Sequence of chain 3.B:
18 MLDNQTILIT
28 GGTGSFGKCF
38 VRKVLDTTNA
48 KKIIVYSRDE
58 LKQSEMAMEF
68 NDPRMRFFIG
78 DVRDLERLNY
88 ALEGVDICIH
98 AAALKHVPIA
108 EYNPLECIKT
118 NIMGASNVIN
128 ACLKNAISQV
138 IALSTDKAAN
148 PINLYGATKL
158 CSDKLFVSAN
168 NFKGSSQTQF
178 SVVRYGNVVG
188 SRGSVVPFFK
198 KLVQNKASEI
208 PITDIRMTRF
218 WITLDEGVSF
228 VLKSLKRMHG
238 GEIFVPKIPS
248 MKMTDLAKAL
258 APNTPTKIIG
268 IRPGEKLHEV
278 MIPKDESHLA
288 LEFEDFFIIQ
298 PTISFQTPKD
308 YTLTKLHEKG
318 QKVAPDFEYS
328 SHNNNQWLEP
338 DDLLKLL

Binding-site contacts:
Ligand atom C6' contacts residue LYS144 of chain 3.B at 3.5 Å.
Ligand atom O6' contacts residue THR142 of chain 3.B at 2.9 Å (h-bond).
Ligand atom C6' contacts residue THR142 of chain 3.B at 3.3 Å.
Ligand atom O4' contacts residue TYR152 of chain 3.B at 3.4 Å.
Ligand atom C5' contacts residue LYS144 of chain 3.B at 3.1 Å.
Ligand atom O4' contacts residue LYS102 of chain 3.B at 2.6 Å (salt-bridge).
Ligand atom O4 contacts residue ILE266 of chain 3.B at 3.4 Å.
Ligand atom O1A contacts residue ARG269 of chain 3.B at 2.7 Å (salt-bridge).
Ligand atom O3C contacts residue ARG216 of chain 3.B at 3.4 Å (salt-bridge).
Ligand atom O4C contacts residue MET250 of chain 3.B at 3.1 Å.
Ligand atom C5' contacts residue NAP1 of chain 3.E at 3.4 Å.
Ligand atom N3 contacts residue PRO208 of chain 3.B at 2.9 Å (h-bond).
Ligand atom O3B contacts residue LYS144 of chain 3.B at 3.0 Å (salt-bridge).
Ligand atom C4' contacts residue NAP1 of chain 3.E at 3.4 Å.
Ligand atom O4C contacts residue VAL192 of chain 3.B at 3.1 Å.
Ligand atom O2C contacts residue GLU272 of chain 3.B at 3.2 Å (salt-bridge).
Ligand atom C3' contacts residue LYS102 of chain 3.B at 3.3 Å.
Ligand atom O2B contacts residue ASN184 of chain 3.B at 3.4 Å (h-bond).
Ligand atom C6' contacts residue NAP1 of chain 3.E at 3.3 Å.
Ligand atom C5C contacts residue VAL192 of chain 3.B at 3.4 Å (hydrophobic).
Ligand atom C2C contacts residue GLU272 of chain 3.B at 3.1 Å.
Ligand atom O2C contacts residue MET214 of chain 3.B at 3.0 Å.
Ligand atom O2C contacts residue THR210 of chain 3.B at 2.9 Å (h-bond).
Ligand atom O5' contacts residue LYS144 of chain 3.B at 3.3 Å (salt-bridge).
Ligand atom O2 contacts residue THR210 of chain 3.B at 3.4 Å (h-bond).
Ligand atom C3C contacts residue GLU272 of chain 3.B at 3.5 Å.
Ligand atom O3C contacts residue MET214 of chain 3.B at 2.9 Å.
Ligand atom C6 contacts residue VAL192 of chain 3.B at 3.4 Å (hydrophobic).
Ligand atom PA contacts residue VAL192 of chain 3.B at 3.5 Å.
Ligand atom O4 contacts residue PRO208 of chain 3.B at 3.3 Å.
Ligand atom O5' contacts residue NAP1 of chain 3.E at 2.9 Å (h-bond).
Ligand atom O2A contacts residue SER191 of chain 3.B at 3.6 Å.
Ligand atom O2A contacts residue VAL192 of chain 3.B at 3.0 Å.
Ligand atom O3' contacts residue LYS102 of chain 3.B at 3.0 Å (salt-bridge).
Ligand atom O2B contacts residue LYS144 of chain 3.B at 3.1 Å (salt-bridge).
Ligand atom C4' contacts residue LYS102 of chain 3.B at 3.6 Å.
Ligand atom O6' contacts residue ASN184 of chain 3.B at 3.5 Å (h-bond).
Ligand atom O1B contacts residue ARG269 of chain 3.B at 2.9 Å (salt-bridge).
Ligand atom O6' contacts residue LYS144 of chain 3.B at 2.7 Å (salt-bridge).
Ligand atom O5C contacts residue VAL192 of chain 3.B at 3.0 Å.

The small molecule below binds the protein below.
Small molecule (SMILES): O=c1ccn([C@@H]2O[C@H](CO[P](=O)(O)O[P](=O)(O)O[C@H]3O[C@H](CO)[C@@H](O)[C@H](O)[C@H]3O)[C@@H](O)[C@H]2O)c(=O)[nH]1